The small molecule below binds the protein below.
Small molecule (SMILES): Nc1ccn([C@H]2C[C@H](O)[C@@H](COP(=O)(O)O)O2)c(=O)n1

Binding-site contacts:
Ligand atom OP1 contacts residue PHE277 of chain 13.A at 4.1 Å.
Ligand atom O3' contacts residue PHE277 of chain 13.A at 4.1 Å.
Ligand atom C3' contacts residue PHE277 of chain 13.A at 3.6 Å (hydrophobic).
Ligand atom OP1 contacts residue ARG10 of chain 13.A at 3.8 Å.
Ligand atom C2' contacts residue PHE277 of chain 13.A at 2.8 Å (hydrophobic).
Ligand atom C1' contacts residue PHE277 of chain 13.A at 3.9 Å (hydrophobic).

Sequence of chain 13.A:
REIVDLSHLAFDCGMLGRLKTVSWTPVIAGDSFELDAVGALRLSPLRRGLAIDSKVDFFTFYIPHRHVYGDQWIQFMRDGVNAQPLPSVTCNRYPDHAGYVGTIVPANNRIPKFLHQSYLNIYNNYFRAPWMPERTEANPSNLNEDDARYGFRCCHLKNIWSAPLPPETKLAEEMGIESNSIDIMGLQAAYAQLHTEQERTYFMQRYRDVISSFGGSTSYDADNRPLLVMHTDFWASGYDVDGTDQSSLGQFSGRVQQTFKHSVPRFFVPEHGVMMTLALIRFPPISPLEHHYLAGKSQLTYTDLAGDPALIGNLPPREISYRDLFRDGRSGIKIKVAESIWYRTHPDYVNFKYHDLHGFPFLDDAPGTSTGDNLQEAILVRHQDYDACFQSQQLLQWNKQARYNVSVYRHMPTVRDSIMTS